The small molecule below binds the protein below.
Small molecule (SMILES): CC(=O)N[C@H]1[C@H](O[C@H]2[C@H](O)[C@@H](NC(C)=O)CO[C@@H]2CO)O[C@H](CO)[C@@H](O)[C@@H]1O

Binding-site contacts:
Ligand atom O7 contacts residue ASN153 of chain 2.B at 3.8 Å.
Ligand atom C2 contacts residue ASN153 of chain 2.B at 2.3 Å.
Ligand atom O7 contacts residue ASN227 of chain 2.B at 3.8 Å.
Ligand atom C7 contacts residue ASN153 of chain 2.B at 3.5 Å.
Ligand atom C5 contacts residue ASN153 of chain 2.B at 3.7 Å.
Ligand atom C1 contacts residue ASN153 of chain 2.B at 1.4 Å.
Ligand atom C4 contacts residue ASN153 of chain 2.B at 4.2 Å.
Ligand atom C7 contacts residue ASN227 of chain 2.B at 4.2 Å.
Ligand atom O5 contacts residue ASN153 of chain 2.B at 2.4 Å (h-bond).
Ligand atom C8 contacts residue MET4 of chain 2.B at 4.5 Å (hydrophobic).
Ligand atom C3 contacts residue ASN153 of chain 2.B at 3.7 Å.
Ligand atom N2 contacts residue ASN153 of chain 2.B at 2.7 Å (h-bond).
Ligand atom C8 contacts residue ASN227 of chain 2.B at 4.2 Å.

Sequence of chain 2.B:
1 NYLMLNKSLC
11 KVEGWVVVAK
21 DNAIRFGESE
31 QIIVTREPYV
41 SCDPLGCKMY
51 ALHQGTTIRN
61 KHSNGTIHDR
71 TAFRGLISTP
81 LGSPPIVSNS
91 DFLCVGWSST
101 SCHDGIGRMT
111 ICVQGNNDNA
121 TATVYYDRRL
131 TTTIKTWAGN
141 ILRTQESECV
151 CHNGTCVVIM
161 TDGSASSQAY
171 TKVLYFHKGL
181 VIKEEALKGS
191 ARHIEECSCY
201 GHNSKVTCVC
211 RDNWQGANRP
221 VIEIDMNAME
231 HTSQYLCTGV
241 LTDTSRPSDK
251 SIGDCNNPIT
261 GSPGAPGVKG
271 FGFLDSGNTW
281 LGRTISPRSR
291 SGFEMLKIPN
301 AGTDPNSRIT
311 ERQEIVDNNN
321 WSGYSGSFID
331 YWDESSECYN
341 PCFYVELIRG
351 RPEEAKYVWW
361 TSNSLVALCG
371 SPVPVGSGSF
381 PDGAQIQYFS